The small molecule below binds the protein below.
Small molecule (SMILES): CCN(C)C(=O)c1ccc(B(O)O)cc1

Sequence of chain 1.A:
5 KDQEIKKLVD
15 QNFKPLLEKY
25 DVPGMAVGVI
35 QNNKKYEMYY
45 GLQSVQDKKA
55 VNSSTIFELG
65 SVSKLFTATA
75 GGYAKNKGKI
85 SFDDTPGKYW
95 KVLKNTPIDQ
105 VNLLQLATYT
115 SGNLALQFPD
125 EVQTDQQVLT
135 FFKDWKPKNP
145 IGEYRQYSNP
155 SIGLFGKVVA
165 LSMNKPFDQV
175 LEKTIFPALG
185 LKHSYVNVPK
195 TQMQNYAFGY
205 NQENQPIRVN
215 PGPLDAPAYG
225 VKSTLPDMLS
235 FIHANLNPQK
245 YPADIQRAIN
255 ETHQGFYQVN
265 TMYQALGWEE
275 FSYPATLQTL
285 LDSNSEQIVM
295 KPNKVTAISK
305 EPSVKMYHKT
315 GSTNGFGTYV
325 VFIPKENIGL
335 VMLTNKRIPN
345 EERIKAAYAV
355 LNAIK

Binding-site contacts:
Ligand atom C10 contacts residue ASN153 of chain 1.A at 3.5 Å.
Ligand atom C8 contacts residue ASN153 of chain 1.A at 4.3 Å.
Ligand atom C9 contacts residue TYR223 of chain 1.A at 3.7 Å (hydrophobic).
Ligand atom C5 contacts residue ASN153 of chain 1.A at 3.3 Å.
Ligand atom C5 contacts residue GLN121 of chain 1.A at 4.0 Å.
Ligand atom C9 contacts residue ASN153 of chain 1.A at 4.0 Å.
Ligand atom N contacts residue TYR223 of chain 1.A at 4.3 Å.
Ligand atom C6 contacts residue ASN153 of chain 1.A at 3.6 Å.
Ligand atom O2 contacts residue GLY315 of chain 1.A at 3.3 Å.
Ligand atom C4 contacts residue ASN153 of chain 1.A at 3.6 Å.
Ligand atom C10 contacts residue SER65 of chain 1.A at 4.2 Å.
Ligand atom O1 contacts residue TYR223 of chain 1.A at 4.0 Å.
Ligand atom C10 contacts residue TYR223 of chain 1.A at 3.4 Å (hydrophobic).
Ligand atom O2 contacts residue SER316 of chain 1.A at 2.6 Å (h-bond).
Ligand atom O1 contacts residue ASN153 of chain 1.A at 3.0 Å (h-bond).
Ligand atom C1 contacts residue ASN318 of chain 1.A at 3.4 Å.
Ligand atom C9 contacts residue SER316 of chain 1.A at 3.7 Å.
Ligand atom C4 contacts residue TYR223 of chain 1.A at 4.1 Å (hydrophobic).
Ligand atom C7 contacts residue SER65 of chain 1.A at 3.7 Å.
Ligand atom O3 contacts residue LYS68 of chain 1.A at 4.2 Å.
Ligand atom B contacts residue SER65 of chain 1.A at 1.4 Å.
Ligand atom C9 contacts residue LYS68 of chain 1.A at 4.3 Å.
Ligand atom O3 contacts residue TYR151 of chain 1.A at 2.6 Å (h-bond).
Ligand atom O1 contacts residue GLN121 of chain 1.A at 3.1 Å (h-bond).
Ligand atom C4 contacts residue GLN121 of chain 1.A at 3.2 Å.
Ligand atom O2 contacts residue SER65 of chain 1.A at 2.0 Å (h-bond).
Ligand atom N contacts residue GLN121 of chain 1.A at 3.5 Å (h-bond).
Ligand atom C7 contacts residue ASN153 of chain 1.A at 4.2 Å.
Ligand atom C9 contacts residue SER65 of chain 1.A at 2.8 Å.
Ligand atom C3 contacts residue GLN121 of chain 1.A at 3.5 Å.
Ligand atom O3 contacts residue SER65 of chain 1.A at 1.9 Å (h-bond).
Ligand atom O2 contacts residue GLY64 of chain 1.A at 4.0 Å.
Ligand atom C8 contacts residue SER65 of chain 1.A at 2.4 Å.
Ligand atom C6 contacts residue GLN121 of chain 1.A at 3.7 Å.
Ligand atom C8 contacts residue SER316 of chain 1.A at 3.6 Å.
Ligand atom C10 contacts residue SER316 of chain 1.A at 4.3 Å.
Ligand atom B contacts residue SER316 of chain 1.A at 3.7 Å.
Ligand atom B contacts residue TYR151 of chain 1.A at 3.9 Å.
Ligand atom C7 contacts residue SER316 of chain 1.A at 4.2 Å.
Ligand atom C5 contacts residue TYR223 of chain 1.A at 4.3 Å (hydrophobic).